Sequence of chain 1.B:
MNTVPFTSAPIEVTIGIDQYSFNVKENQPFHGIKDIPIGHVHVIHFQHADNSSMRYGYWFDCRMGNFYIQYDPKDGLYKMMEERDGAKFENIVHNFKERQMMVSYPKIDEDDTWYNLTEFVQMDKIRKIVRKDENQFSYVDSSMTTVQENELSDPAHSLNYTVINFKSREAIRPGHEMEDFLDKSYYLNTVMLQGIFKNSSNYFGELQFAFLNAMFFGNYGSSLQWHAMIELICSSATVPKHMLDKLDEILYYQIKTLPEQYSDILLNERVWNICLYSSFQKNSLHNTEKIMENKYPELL

The protein below binds the small molecule below.
Small molecule (SMILES): O=C(O)[C@@]1(NCc2ccccc2)CCOC1

Binding-site contacts:
Ligand atom C11 contacts residue TYR24 of chain 1.B at 4.5 Å (hydrophobic).
Ligand atom C5 contacts residue PHE26 of chain 1.B at 3.7 Å (hydrophobic).
Ligand atom N contacts residue PHE26 of chain 1.B at 4.5 Å.
Ligand atom C1 contacts residue PHE26 of chain 1.B at 3.9 Å (hydrophobic).
Ligand atom C2 contacts residue TYR24 of chain 1.B at 4.0 Å (hydrophobic).
Ligand atom C4 contacts residue PHE26 of chain 1.B at 3.7 Å (hydrophobic).
Ligand atom C3 contacts residue PHE26 of chain 1.B at 4.1 Å (hydrophobic).
Ligand atom C contacts residue VAL107 of chain 1.B at 3.8 Å (hydrophobic).
Ligand atom C1 contacts residue PRO110 of chain 1.B at 3.8 Å (hydrophobic).
Ligand atom C contacts residue PHE26 of chain 1.B at 3.6 Å (hydrophobic).
Ligand atom N contacts residue SER25 of chain 1.B at 2.6 Å (h-bond).
Ligand atom C6 contacts residue SER25 of chain 1.B at 3.9 Å.
Ligand atom C1 contacts residue TYR24 of chain 1.B at 4.2 Å (hydrophobic).
Ligand atom C2 contacts residue SER25 of chain 1.B at 3.9 Å.
Ligand atom C2 contacts residue PRO110 of chain 1.B at 3.9 Å (hydrophobic).
Ligand atom C5 contacts residue VAL107 of chain 1.B at 3.9 Å (hydrophobic).
Ligand atom C3 contacts residue SER25 of chain 1.B at 3.9 Å.
Ligand atom O1 contacts residue SER25 of chain 1.B at 3.1 Å (h-bond).
Ligand atom C2 contacts residue PHE26 of chain 1.B at 4.4 Å (hydrophobic).
Ligand atom O1 contacts residue TYR24 of chain 1.B at 3.4 Å.
Ligand atom C contacts residue SER108 of chain 1.B at 4.3 Å.
Ligand atom O2 contacts residue TYR24 of chain 1.B at 4.5 Å.
Ligand atom C7 contacts residue SER25 of chain 1.B at 3.4 Å.
Ligand atom C8 contacts residue SER25 of chain 1.B at 3.2 Å.
Ligand atom C9 contacts residue SER25 of chain 1.B at 4.0 Å.
Ligand atom C11 contacts residue SER25 of chain 1.B at 4.0 Å.